The protein below binds the small molecule below.
Small molecule (SMILES): CC[C@H](C)[C@H](NC(=O)[C@@H]1CCCN1C(=O)[C@H](CC(=O)O)NC(=O)[C@H](Cc1ccc(O)cc1)NC(=O)CNC(=O)[C@@H]1CCCN1C(=O)CNC(=O)[C@H](CC(=O)O)NC(=O)[C@H](CC(C)C)NC(=O)[C@H](CC(C)C)NC(=O)[C@H](Cc1ccc(O)cc1)NC(=O)[C@@H](NC(=O)[C@H](CC(C)C)NC(=O)[C@H](CCCN=C(N)N)NC(=O)CN)C(C)C)C(=O)N[C@@H](Cc1cnc[nH]1)C(=O)N[C@H](C=O)CS

Sequence of chain 1.A:
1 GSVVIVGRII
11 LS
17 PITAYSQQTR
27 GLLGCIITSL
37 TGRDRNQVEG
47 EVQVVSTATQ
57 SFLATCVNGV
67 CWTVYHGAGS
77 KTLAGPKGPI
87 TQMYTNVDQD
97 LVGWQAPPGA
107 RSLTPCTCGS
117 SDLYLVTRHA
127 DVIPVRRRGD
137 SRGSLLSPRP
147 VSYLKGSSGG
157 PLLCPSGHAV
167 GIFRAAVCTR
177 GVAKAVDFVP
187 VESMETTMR

Binding-site contacts:
Ligand atom N contacts residue ALA172 of chain 1.A at 2.7 Å (h-bond).
Ligand atom O contacts residue GLN56 of chain 1.A at 3.2 Å.
Ligand atom CB contacts residue LEU150 of chain 1.A at 3.5 Å (hydrophobic).
Ligand atom CA contacts residue ALA172 of chain 1.A at 3.3 Å (hydrophobic).
Ligand atom O contacts residue SER57 of chain 1.A at 2.9 Å (h-bond).
Ligand atom C contacts residue ARG124 of chain 1.A at 3.6 Å.
Ligand atom OH contacts residue SER22 of chain 1.A at 2.6 Å (h-bond).
Ligand atom CB contacts residue THR53 of chain 1.A at 3.6 Å.
Ligand atom O contacts residue SER154 of chain 1.A at 3.6 Å.
Ligand atom CD1 contacts residue HIS72 of chain 1.A at 3.6 Å.
Ligand atom CB contacts residue ALA54 of chain 1.A at 3.4 Å (hydrophobic).
Ligand atom CZ contacts residue SER22 of chain 1.A at 3.5 Å.
Ligand atom O contacts residue ALA171 of chain 1.A at 3.4 Å.
Ligand atom CE1 contacts residue ARG170 of chain 1.A at 3.6 Å.
Ligand atom O contacts residue LYS151 of chain 1.A at 3.6 Å.
Ligand atom O contacts residue GLY152 of chain 1.A at 2.8 Å (h-bond).
Ligand atom CE2 contacts residue GLN24 of chain 1.A at 3.6 Å.
Ligand atom N contacts residue CYS174 of chain 1.A at 3.1 Å (h-bond).
Ligand atom CD1 contacts residue VAL6 of chain 1.A at 3.6 Å (hydrophobic).
Ligand atom C contacts residue GLY152 of chain 1.A at 3.6 Å.
Ligand atom O contacts residue ARG124 of chain 1.A at 3.0 Å (salt-bridge).
Ligand atom C contacts residue SER52 of chain 1.A at 3.6 Å.
Ligand atom CG contacts residue ALA54 of chain 1.A at 3.4 Å (hydrophobic).
Ligand atom CA contacts residue SER52 of chain 1.A at 3.5 Å.
Ligand atom OH contacts residue ARG170 of chain 1.A at 3.6 Å.
Ligand atom CD1 contacts residue HIS72 of chain 1.A at 3.5 Å.
Ligand atom O contacts residue CYS174 of chain 1.A at 3.0 Å (h-bond).
Ligand atom O contacts residue SER57 of chain 1.A at 2.6 Å (h-bond).
Ligand atom N contacts residue SER52 of chain 1.A at 2.8 Å (h-bond).
Ligand atom C contacts residue ALA172 of chain 1.A at 3.5 Å (hydrophobic).
Ligand atom CA contacts residue CYS174 of chain 1.A at 3.5 Å (hydrophobic).
Ligand atom O contacts residue SER153 of chain 1.A at 3.5 Å (h-bond).
Ligand atom CD1 contacts residue PHE169 of chain 1.A at 2.9 Å (hydrophobic).
Ligand atom O contacts residue ALA172 of chain 1.A at 2.9 Å (h-bond).
Ligand atom O contacts residue ALA172 of chain 1.A at 3.5 Å (h-bond).
Ligand atom CD contacts residue THR55 of chain 1.A at 3.6 Å.
Ligand atom CE1 contacts residue SER22 of chain 1.A at 3.6 Å.
Ligand atom N contacts residue SER57 of chain 1.A at 3.0 Å (h-bond).
Ligand atom O contacts residue VAL173 of chain 1.A at 3.6 Å.
Ligand atom O contacts residue ARG124 of chain 1.A at 2.9 Å (salt-bridge).